This small molecule binds to this protein.
Small molecule (SMILES): Cc1cn([C@H]2C[C@H](O[P](=O)(O)OC[C@H]3O[C@@H](n4cnc5c(=O)nc(N)[nH]c54)C[C@@H]3O[P](=O)(O)OC[C@H]3O[C@@H](n4ccc(N)nc4=O)C[C@@H]3O[P](=O)(O)OC[C@H]3O[C@@H](n4cnc5c(=O)nc(N)[nH]c54)C[C@@H]3O)[C@@H](CO[P](=O)(O)O[C@H]3C[C@H](n4cnc5c(=O)nc(N)[nH]c54)O[C@@H]3CO[P](=O)(O)O[C@H]3C[C@H](n4ccc(N)nc4=O)O[C@@H]3CO)O2)c(=O)[nH]c1=O

Sequence of chain 1.E:
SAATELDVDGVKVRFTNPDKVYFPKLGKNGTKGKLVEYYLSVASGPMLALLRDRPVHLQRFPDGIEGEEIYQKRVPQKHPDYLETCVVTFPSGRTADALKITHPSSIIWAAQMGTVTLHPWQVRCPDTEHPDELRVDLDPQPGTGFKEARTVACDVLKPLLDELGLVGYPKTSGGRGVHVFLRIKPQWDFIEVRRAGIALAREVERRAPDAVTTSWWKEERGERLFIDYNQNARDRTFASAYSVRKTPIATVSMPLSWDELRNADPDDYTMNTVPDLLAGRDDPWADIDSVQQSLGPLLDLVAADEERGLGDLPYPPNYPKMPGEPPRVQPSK

Binding-site contacts:
Ligand atom O3' contacts residue 2KH1 of chain 1.O at 2.7 Å (h-bond).
Ligand atom C6 contacts residue 2KH1 of chain 1.O at 3.4 Å.
Ligand atom N3 contacts residue ARG239 of chain 1.E at 3.6 Å.
Ligand atom C2 contacts residue PRO320 of chain 1.E at 3.6 Å (hydrophobic).
Ligand atom O3' contacts residue ASP142 of chain 1.E at 3.8 Å.
Ligand atom O4' contacts residue TRP219 of chain 1.E at 3.4 Å.
Ligand atom P contacts residue ARG224 of chain 1.E at 3.9 Å.
Ligand atom O3' contacts residue MN1 of chain 1.P at 2.8 Å.
Ligand atom C4 contacts residue 2KH1 of chain 1.O at 3.6 Å.
Ligand atom O3' contacts residue ARG224 of chain 1.E at 3.2 Å (salt-bridge).
Ligand atom C1' contacts residue ARG239 of chain 1.E at 3.5 Å.
Ligand atom N2 contacts residue PRO320 of chain 1.E at 3.8 Å.
Ligand atom C3' contacts residue 2KH1 of chain 1.O at 3.6 Å.
Ligand atom OP1 contacts residue TRP220 of chain 1.E at 3.5 Å.
Ligand atom C5' contacts residue ASP231 of chain 1.E at 3.6 Å.
Ligand atom C5' contacts residue TRP219 of chain 1.E at 3.3 Å (hydrophobic).
Ligand atom N3 contacts residue 2KH1 of chain 1.O at 3.6 Å.
Ligand atom C4' contacts residue ASP231 of chain 1.E at 3.2 Å.
Ligand atom C2 contacts residue PRO320 of chain 1.E at 3.7 Å (hydrophobic).
Ligand atom OP1 contacts residue LYS221 of chain 1.E at 2.9 Å (salt-bridge).
Ligand atom C1' contacts residue PRO320 of chain 1.E at 3.9 Å (hydrophobic).
Ligand atom C5' contacts residue TRP219 of chain 1.E at 3.8 Å (hydrophobic).
Ligand atom C2 contacts residue ARG239 of chain 1.E at 3.9 Å.
Ligand atom C4' contacts residue TRP219 of chain 1.E at 3.5 Å (hydrophobic).
Ligand atom C5 contacts residue 2KH1 of chain 1.O at 3.5 Å.
Ligand atom N2 contacts residue ARG239 of chain 1.E at 3.9 Å.
Ligand atom C1' contacts residue TRP219 of chain 1.E at 3.7 Å (hydrophobic).
Ligand atom N2 contacts residue 2KH1 of chain 1.O at 3.5 Å (h-bond).
Ligand atom O4' contacts residue ARG239 of chain 1.E at 3.3 Å (salt-bridge).
Ligand atom C2' contacts residue 2KH1 of chain 1.O at 3.5 Å.
Ligand atom C2 contacts residue 2KH1 of chain 1.O at 3.4 Å.
Ligand atom O3' contacts residue TRP220 of chain 1.E at 3.8 Å.
Ligand atom OP2 contacts residue LYS221 of chain 1.E at 3.2 Å.
Ligand atom N1 contacts residue PRO320 of chain 1.E at 3.6 Å.
Ligand atom OP1 contacts residue ARG224 of chain 1.E at 2.8 Å (salt-bridge).
Ligand atom O6 contacts residue 2KH1 of chain 1.O at 3.9 Å.
Ligand atom C3' contacts residue MN1 of chain 1.P at 3.8 Å.
Ligand atom N1 contacts residue 2KH1 of chain 1.O at 3.6 Å (h-bond).
Ligand atom O2 contacts residue PRO320 of chain 1.E at 3.6 Å.
Ligand atom N3 contacts residue PRO320 of chain 1.E at 3.8 Å.